A small-molecule ligand and the protein it binds are described below.
Small molecule (SMILES): CN(Cc1cnc2nc(N)nc(N)c2n1)c1ccc(C(=O)N[C@@H](CCC(=O)O)C(=O)O)cc1

Sequence of chain 1.A:
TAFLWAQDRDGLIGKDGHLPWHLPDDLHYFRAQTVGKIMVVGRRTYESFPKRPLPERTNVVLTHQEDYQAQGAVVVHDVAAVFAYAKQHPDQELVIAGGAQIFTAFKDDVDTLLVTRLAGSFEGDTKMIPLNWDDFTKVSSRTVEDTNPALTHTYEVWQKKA

Binding-site contacts:
Ligand atom N5 contacts residue PHE30 of chain 1.A at 3.8 Å.
Ligand atom C13 contacts residue LEU27 of chain 1.A at 3.8 Å (hydrophobic).
Ligand atom O1 contacts residue PHE30 of chain 1.A at 3.4 Å.
Ligand atom N8 contacts residue LEU19 of chain 1.A at 3.8 Å.
Ligand atom C15 contacts residue PHE30 of chain 1.A at 3.8 Å (hydrophobic).
Ligand atom C11 contacts residue LEU27 of chain 1.A at 3.5 Å (hydrophobic).
Ligand atom CM contacts residue SER48 of chain 1.A at 3.4 Å.
Ligand atom N3 contacts residue TRP5 of chain 1.A at 3.6 Å.
Ligand atom C7 contacts residue LEU19 of chain 1.A at 3.5 Å (hydrophobic).
Ligand atom NA2 contacts residue THR116 of chain 1.A at 3.1 Å (h-bond).
Ligand atom C2 contacts residue TRP5 of chain 1.A at 4.0 Å (hydrophobic).
Ligand atom CT contacts residue ARG31 of chain 1.A at 3.7 Å.
Ligand atom N1 contacts residue ASP26 of chain 1.A at 2.8 Å (salt-bridge).
Ligand atom C9 contacts residue PHE49 of chain 1.A at 3.9 Å (hydrophobic).
Ligand atom C contacts residue LEU27 of chain 1.A at 3.7 Å (hydrophobic).
Ligand atom N3 contacts residue LEU4 of chain 1.A at 3.6 Å.
Ligand atom NA2 contacts residue ASP26 of chain 1.A at 2.8 Å (salt-bridge).
Ligand atom NA2 contacts residue TRP5 of chain 1.A at 3.9 Å.
Ligand atom C4A contacts residue PHE30 of chain 1.A at 3.7 Å (hydrophobic).
Ligand atom CT contacts residue ARG57 of chain 1.A at 3.5 Å.
Ligand atom O1 contacts residue ARG57 of chain 1.A at 3.3 Å (salt-bridge).
Ligand atom C2 contacts residue ALA6 of chain 1.A at 3.8 Å (hydrophobic).
Ligand atom N10 contacts residue PHE49 of chain 1.A at 3.7 Å.
Ligand atom O2 contacts residue ARG57 of chain 1.A at 3.1 Å (salt-bridge).
Ligand atom O1 contacts residue ARG31 of chain 1.A at 3.4 Å.
Ligand atom C15 contacts residue PHE49 of chain 1.A at 3.2 Å (hydrophobic).
Ligand atom C8A contacts residue ASP26 of chain 1.A at 3.9 Å.
Ligand atom O2 contacts residue ARG31 of chain 1.A at 3.4 Å.
Ligand atom NA2 contacts residue ALA6 of chain 1.A at 3.6 Å.
Ligand atom N1 contacts residue ALA6 of chain 1.A at 3.6 Å.
Ligand atom C12 contacts residue LEU27 of chain 1.A at 3.2 Å (hydrophobic).
Ligand atom C16 contacts residue PHE30 of chain 1.A at 3.5 Å (hydrophobic).
Ligand atom NA4 contacts residue ALA97 of chain 1.A at 3.6 Å.
Ligand atom C14 contacts residue PHE49 of chain 1.A at 3.7 Å (hydrophobic).
Ligand atom C2 contacts residue ASP26 of chain 1.A at 3.1 Å.
Ligand atom NA4 contacts residue LEU4 of chain 1.A at 2.9 Å (h-bond).
Ligand atom C4 contacts residue PHE30 of chain 1.A at 3.5 Å (hydrophobic).
Ligand atom N contacts residue PHE30 of chain 1.A at 3.9 Å.
Ligand atom NA4 contacts residue PHE30 of chain 1.A at 3.2 Å.
Ligand atom C4 contacts residue LEU4 of chain 1.A at 3.7 Å (hydrophobic).